This small molecule binds to this protein.
Small molecule (SMILES): CC(=O)N[C@@H]1[C@@H](O)[C@H](O)[C@@H](CO)O[C@H]1O

Sequence of chain 1.A:
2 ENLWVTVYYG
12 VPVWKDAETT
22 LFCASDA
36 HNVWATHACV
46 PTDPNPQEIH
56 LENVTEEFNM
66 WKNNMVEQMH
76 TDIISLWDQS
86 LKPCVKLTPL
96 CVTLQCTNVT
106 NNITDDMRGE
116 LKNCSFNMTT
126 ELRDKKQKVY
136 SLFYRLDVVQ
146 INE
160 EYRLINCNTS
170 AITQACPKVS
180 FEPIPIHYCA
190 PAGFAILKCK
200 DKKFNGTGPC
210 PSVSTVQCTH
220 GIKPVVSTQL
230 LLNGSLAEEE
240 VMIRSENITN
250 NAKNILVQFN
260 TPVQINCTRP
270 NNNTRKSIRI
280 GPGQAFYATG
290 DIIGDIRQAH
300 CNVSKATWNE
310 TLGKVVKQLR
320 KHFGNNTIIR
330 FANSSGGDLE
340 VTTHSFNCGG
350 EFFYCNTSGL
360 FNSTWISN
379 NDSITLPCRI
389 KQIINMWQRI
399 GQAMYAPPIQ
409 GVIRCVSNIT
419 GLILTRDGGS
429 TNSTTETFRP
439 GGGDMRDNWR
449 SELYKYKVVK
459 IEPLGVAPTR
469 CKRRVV

Binding-site contacts:
Ligand atom O5 contacts residue ASN361 of chain 1.A at 2.2 Å (h-bond).
Ligand atom O3 contacts residue NAG2 of chain 1.W at 4.0 Å.
Ligand atom C7 contacts residue ASN361 of chain 1.A at 3.9 Å.
Ligand atom C5 contacts residue ASN361 of chain 1.A at 3.5 Å.
Ligand atom C3 contacts residue ASN361 of chain 1.A at 3.7 Å.
Ligand atom C4 contacts residue ASN361 of chain 1.A at 4.1 Å.
Ligand atom N2 contacts residue ASN361 of chain 1.A at 2.9 Å (h-bond).
Ligand atom O7 contacts residue NAG2 of chain 1.W at 3.7 Å.
Ligand atom C1 contacts residue ASN361 of chain 1.A at 1.5 Å.
Ligand atom C2 contacts residue ASN361 of chain 1.A at 2.4 Å.
Ligand atom O7 contacts residue ASN361 of chain 1.A at 4.3 Å.